Binding-site contacts:
Ligand atom F04 contacts residue LEU158 of chain 1.A at 4.0 Å.
Ligand atom F01 contacts residue LEU158 of chain 1.A at 3.7 Å.
Ligand atom F04 contacts residue GLU170 of chain 1.A at 3.8 Å.
Ligand atom C06 contacts residue ILE145 of chain 1.A at 4.2 Å (hydrophobic).
Ligand atom C17 contacts residue ILE145 of chain 1.A at 3.8 Å (hydrophobic).
Ligand atom C05 contacts residue ILE145 of chain 1.A at 3.9 Å (hydrophobic).
Ligand atom C06 contacts residue GLU170 of chain 1.A at 4.2 Å.
Ligand atom F03 contacts residue GLU170 of chain 1.A at 2.4 Å.
Ligand atom F04 contacts residue GLU159 of chain 1.A at 3.7 Å.
Ligand atom F01 contacts residue GLU170 of chain 1.A at 2.9 Å.
Ligand atom F01 contacts residue GLN157 of chain 1.A at 4.1 Å.
Ligand atom F01 contacts residue ILE145 of chain 1.A at 3.9 Å.
Ligand atom C16 contacts residue ILE145 of chain 1.A at 3.9 Å (hydrophobic).
Ligand atom C02 contacts residue GLU170 of chain 1.A at 3.5 Å.
Ligand atom F04 contacts residue ILE145 of chain 1.A at 4.2 Å.
Ligand atom C08 contacts residue ILE145 of chain 1.A at 4.2 Å (hydrophobic).
Ligand atom C07 contacts residue ILE145 of chain 1.A at 4.3 Å (hydrophobic).
Ligand atom C02 contacts residue ILE145 of chain 1.A at 4.3 Å (hydrophobic).
Ligand atom C05 contacts residue GLU170 of chain 1.A at 4.3 Å.

A protein and the small-molecule ligand that binds it are described below.
Small molecule (SMILES): FC(F)(F)c1ccc(Nc2n[nH]c(=S)s2)cc1

Sequence of chain 1.A:
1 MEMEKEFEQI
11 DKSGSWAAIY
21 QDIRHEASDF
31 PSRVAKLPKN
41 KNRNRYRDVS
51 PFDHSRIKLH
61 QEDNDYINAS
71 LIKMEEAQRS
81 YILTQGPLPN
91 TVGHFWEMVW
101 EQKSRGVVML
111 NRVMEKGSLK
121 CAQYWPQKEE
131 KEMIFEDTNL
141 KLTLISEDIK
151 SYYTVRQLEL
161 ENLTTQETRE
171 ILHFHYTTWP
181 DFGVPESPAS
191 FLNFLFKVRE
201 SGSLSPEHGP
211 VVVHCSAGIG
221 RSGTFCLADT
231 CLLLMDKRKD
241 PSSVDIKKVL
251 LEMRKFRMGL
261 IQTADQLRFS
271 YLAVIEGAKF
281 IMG